Sequence of chain 1.A:
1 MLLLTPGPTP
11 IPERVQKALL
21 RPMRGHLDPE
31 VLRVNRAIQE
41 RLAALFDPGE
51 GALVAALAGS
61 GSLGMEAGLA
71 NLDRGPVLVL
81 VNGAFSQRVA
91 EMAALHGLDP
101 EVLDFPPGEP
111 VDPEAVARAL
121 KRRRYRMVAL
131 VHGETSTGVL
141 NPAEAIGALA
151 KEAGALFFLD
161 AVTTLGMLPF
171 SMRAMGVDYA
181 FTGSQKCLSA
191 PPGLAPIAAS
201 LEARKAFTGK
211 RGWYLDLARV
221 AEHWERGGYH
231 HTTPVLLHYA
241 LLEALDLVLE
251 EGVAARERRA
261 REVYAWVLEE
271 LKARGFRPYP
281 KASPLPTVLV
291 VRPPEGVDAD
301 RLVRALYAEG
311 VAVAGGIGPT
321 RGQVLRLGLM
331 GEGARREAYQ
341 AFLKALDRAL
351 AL

Sequence of chain 1.B:
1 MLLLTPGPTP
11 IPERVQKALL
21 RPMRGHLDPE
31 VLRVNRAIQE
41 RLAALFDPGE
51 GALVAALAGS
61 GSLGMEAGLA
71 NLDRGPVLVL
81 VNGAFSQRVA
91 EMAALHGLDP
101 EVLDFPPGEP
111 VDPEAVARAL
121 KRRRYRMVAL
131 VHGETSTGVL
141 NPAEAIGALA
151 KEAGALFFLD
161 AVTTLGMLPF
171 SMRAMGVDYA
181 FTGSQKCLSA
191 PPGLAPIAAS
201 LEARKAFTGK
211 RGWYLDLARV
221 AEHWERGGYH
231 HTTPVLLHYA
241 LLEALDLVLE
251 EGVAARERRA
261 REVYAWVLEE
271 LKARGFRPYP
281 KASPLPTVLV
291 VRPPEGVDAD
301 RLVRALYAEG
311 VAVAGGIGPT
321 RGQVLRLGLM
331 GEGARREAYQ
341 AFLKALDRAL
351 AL

The protein below binds the small molecule below.
Small molecule (SMILES): Cc1ncc(COP(=O)(O)O)c(/C=N/[C@@](C)(CO)C(=O)O)c1O

Binding-site contacts:
Ligand atom OGA contacts residue HIS26 of chain 1.B at 3.6 Å.
Ligand atom C3 contacts residue PHE85 of chain 1.A at 3.6 Å (hydrophobic).
Ligand atom OP3 contacts residue SER62 of chain 1.A at 2.7 Å (h-bond).
Ligand atom CBA contacts residue THR232 of chain 1.B at 3.4 Å.
Ligand atom C2A contacts residue THR135 of chain 1.A at 3.3 Å.
Ligand atom OP1 contacts residue GLY61 of chain 1.A at 2.8 Å (h-bond).
Ligand atom C4 contacts residue PHE85 of chain 1.A at 3.3 Å (hydrophobic).
Ligand atom OP4 contacts residue LYS186 of chain 1.A at 3.5 Å (salt-bridge).
Ligand atom OP2 contacts residue TYR229 of chain 1.B at 2.8 Å (h-bond).
Ligand atom OA contacts residue PHE85 of chain 1.A at 3.6 Å.
Ligand atom C4A contacts residue LYS186 of chain 1.A at 3.0 Å.
Ligand atom OXT contacts residue ARG326 of chain 1.A at 2.7 Å (salt-bridge).
Ligand atom OP3 contacts residue HIS231 of chain 1.B at 3.4 Å.
Ligand atom OGA contacts residue TYR229 of chain 1.B at 2.9 Å.
Ligand atom CAB contacts residue GLY7 of chain 1.A at 3.0 Å.
Ligand atom CAB contacts residue LYS186 of chain 1.A at 3.4 Å.
Ligand atom C5A contacts residue SER62 of chain 1.A at 3.5 Å.
Ligand atom O3 contacts residue PHE85 of chain 1.A at 3.5 Å.
Ligand atom C6 contacts residue ASP160 of chain 1.A at 3.4 Å.
Ligand atom NA contacts residue PHE85 of chain 1.A at 3.1 Å.
Ligand atom OP2 contacts residue THR232 of chain 1.B at 2.7 Å (h-bond).
Ligand atom C2A contacts residue ASP160 of chain 1.A at 3.5 Å.
Ligand atom C4A contacts residue PHE85 of chain 1.A at 3.6 Å (hydrophobic).
Ligand atom C2 contacts residue PHE85 of chain 1.A at 3.4 Å (hydrophobic).
Ligand atom C3 contacts residue THR135 of chain 1.A at 3.6 Å.
Ligand atom CBA contacts residue TYR229 of chain 1.B at 3.5 Å (hydrophobic).
Ligand atom CA contacts residue ARG326 of chain 1.A at 3.4 Å.
Ligand atom CAB contacts residue PRO6 of chain 1.A at 3.1 Å (hydrophobic).
Ligand atom OA contacts residue THR135 of chain 1.A at 3.4 Å.
Ligand atom OP3 contacts residue SER60 of chain 1.A at 2.7 Å (h-bond).
Ligand atom OP1 contacts residue SER60 of chain 1.A at 3.1 Å.
Ligand atom O3 contacts residue THR135 of chain 1.A at 2.5 Å (h-bond).
Ligand atom OP1 contacts residue THR232 of chain 1.B at 3.5 Å.
Ligand atom OP4 contacts residue GLY61 of chain 1.A at 3.6 Å.
Ligand atom P contacts residue GLY61 of chain 1.A at 3.5 Å.
Ligand atom N1 contacts residue ASP160 of chain 1.A at 2.6 Å (salt-bridge).
Ligand atom OA contacts residue ARG326 of chain 1.A at 2.8 Å (salt-bridge).
Ligand atom OP1 contacts residue GLN185 of chain 1.A at 2.9 Å (h-bond).
Ligand atom C5 contacts residue PHE85 of chain 1.A at 3.6 Å (hydrophobic).
Ligand atom OP3 contacts residue GLY61 of chain 1.A at 3.4 Å (h-bond).